A small-molecule ligand and the protein it binds are described below.
Small molecule (SMILES): CC(=O)N[C@H]1[C@H](O[C@H]2[C@H](O)[C@@H](NC(C)=O)CO[C@@H]2CO)O[C@H](CO)[C@@H](O)[C@@H]1O

Binding-site contacts:
Ligand atom O5 contacts residue ASN68 of chain 1.D at 2.3 Å (h-bond).
Ligand atom C6 contacts residue ASN89 of chain 1.D at 4.1 Å.
Ligand atom O5 contacts residue ASP91 of chain 1.D at 4.1 Å.
Ligand atom N2 contacts residue ASN68 of chain 1.D at 3.0 Å (h-bond).
Ligand atom C1 contacts residue ASN89 of chain 1.D at 3.8 Å.
Ligand atom O7 contacts residue ASN68 of chain 1.D at 3.7 Å.
Ligand atom O5 contacts residue ASN89 of chain 1.D at 3.1 Å (h-bond).
Ligand atom C3 contacts residue ASN68 of chain 1.D at 3.8 Å.
Ligand atom C8 contacts residue PRO67 of chain 1.D at 3.6 Å (hydrophobic).
Ligand atom O6 contacts residue ASN89 of chain 1.D at 3.7 Å.
Ligand atom C5 contacts residue ASN68 of chain 1.D at 3.6 Å.
Ligand atom C4 contacts residue ASN68 of chain 1.D at 4.3 Å.
Ligand atom C6 contacts residue ASP91 of chain 1.D at 3.8 Å.
Ligand atom C7 contacts residue ASP91 of chain 1.D at 4.2 Å.
Ligand atom O7 contacts residue ASP91 of chain 1.D at 3.4 Å (salt-bridge).
Ligand atom C5 contacts residue ASP91 of chain 1.D at 4.0 Å.
Ligand atom C1 contacts residue ASN68 of chain 1.D at 1.4 Å.
Ligand atom C5 contacts residue ASN89 of chain 1.D at 4.2 Å.
Ligand atom C7 contacts residue PRO67 of chain 1.D at 4.3 Å (hydrophobic).
Ligand atom C7 contacts residue ASN68 of chain 1.D at 3.6 Å.
Ligand atom C2 contacts residue ASN68 of chain 1.D at 2.5 Å.

Sequence of chain 1.D:
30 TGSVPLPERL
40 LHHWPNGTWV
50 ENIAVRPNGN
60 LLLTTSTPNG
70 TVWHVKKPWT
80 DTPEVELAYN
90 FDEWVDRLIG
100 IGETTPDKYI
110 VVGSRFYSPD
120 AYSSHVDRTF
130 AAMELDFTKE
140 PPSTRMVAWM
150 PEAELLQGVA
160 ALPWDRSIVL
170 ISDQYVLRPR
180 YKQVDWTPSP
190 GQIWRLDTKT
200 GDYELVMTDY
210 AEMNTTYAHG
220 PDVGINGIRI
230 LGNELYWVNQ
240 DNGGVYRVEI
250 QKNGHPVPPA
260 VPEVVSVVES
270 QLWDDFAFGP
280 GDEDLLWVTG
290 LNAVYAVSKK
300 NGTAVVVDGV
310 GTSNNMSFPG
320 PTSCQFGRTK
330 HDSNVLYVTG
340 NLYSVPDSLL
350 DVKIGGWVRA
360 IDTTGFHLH